Sequence of chain 1.A:
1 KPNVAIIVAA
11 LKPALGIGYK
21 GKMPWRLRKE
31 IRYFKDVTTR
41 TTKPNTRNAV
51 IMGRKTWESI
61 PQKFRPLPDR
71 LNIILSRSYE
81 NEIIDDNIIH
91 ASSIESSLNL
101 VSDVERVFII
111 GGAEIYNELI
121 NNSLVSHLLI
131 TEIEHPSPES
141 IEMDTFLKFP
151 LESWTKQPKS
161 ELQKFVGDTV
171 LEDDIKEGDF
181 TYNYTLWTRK

Binding-site contacts:
Ligand atom C5 contacts residue GLU30 of chain 1.A at 3.7 Å.
Ligand atom N2 contacts residue ILE7 of chain 1.A at 3.4 Å (h-bond).
Ligand atom N2 contacts residue NDP1 of chain 1.C at 3.4 Å (h-bond).
Ligand atom C23 contacts residue PHE64 of chain 1.A at 3.9 Å (hydrophobic).
Ligand atom C3 contacts residue NDP1 of chain 1.C at 3.9 Å.
Ligand atom N7 contacts residue VAL8 of chain 1.A at 3.5 Å.
Ligand atom C6 contacts residue NDP1 of chain 1.C at 3.6 Å.
Ligand atom O17 contacts residue PRO61 of chain 1.A at 3.6 Å.
Ligand atom C3 contacts residue ALA9 of chain 1.A at 3.9 Å (hydrophobic).
Ligand atom C13 contacts residue ILE110 of chain 1.A at 3.7 Å (hydrophobic).
Ligand atom N9 contacts residue PHE34 of chain 1.A at 3.7 Å.
Ligand atom N2 contacts residue VAL8 of chain 1.A at 3.4 Å.
Ligand atom N2 contacts residue PHE34 of chain 1.A at 3.6 Å.
Ligand atom C11 contacts residue NDP1 of chain 1.C at 3.7 Å.
Ligand atom C8 contacts residue GLU30 of chain 1.A at 3.8 Å.
Ligand atom N4 contacts residue GLU30 of chain 1.A at 2.7 Å (salt-bridge).
Ligand atom N4 contacts residue PHE34 of chain 1.A at 3.7 Å.
Ligand atom C21 contacts residue ILE31 of chain 1.A at 3.4 Å (hydrophobic).
Ligand atom N7 contacts residue THR131 of chain 1.A at 3.9 Å.
Ligand atom N7 contacts residue ILE7 of chain 1.A at 3.8 Å.
Ligand atom C3 contacts residue GLU30 of chain 1.A at 3.5 Å.
Ligand atom N9 contacts residue ILE7 of chain 1.A at 3.0 Å (h-bond).
Ligand atom C13 contacts residue THR56 of chain 1.A at 3.6 Å.
Ligand atom N9 contacts residue ILE110 of chain 1.A at 3.0 Å (h-bond).
Ligand atom C5 contacts residue PHE34 of chain 1.A at 3.7 Å (hydrophobic).
Ligand atom O17 contacts residue SER59 of chain 1.A at 3.8 Å.
Ligand atom C26 contacts residue LYS35 of chain 1.A at 3.8 Å.
Ligand atom N9 contacts residue NDP1 of chain 1.C at 3.5 Å (h-bond).
Ligand atom C3 contacts residue PHE34 of chain 1.A at 3.8 Å (hydrophobic).
Ligand atom C1 contacts residue ILE7 of chain 1.A at 3.6 Å (hydrophobic).
Ligand atom C6 contacts residue PHE34 of chain 1.A at 3.5 Å (hydrophobic).
Ligand atom C15 contacts residue ILE60 of chain 1.A at 3.9 Å (hydrophobic).
Ligand atom C1 contacts residue PHE34 of chain 1.A at 3.5 Å (hydrophobic).
Ligand atom C1 contacts residue NDP1 of chain 1.C at 3.2 Å.
Ligand atom C10 contacts residue NDP1 of chain 1.C at 3.7 Å.
Ligand atom N7 contacts residue GLU30 of chain 1.A at 2.7 Å (salt-bridge).
Ligand atom O17 contacts residue ILE60 of chain 1.A at 3.8 Å.
Ligand atom N9 contacts residue TYR116 of chain 1.A at 3.0 Å (h-bond).
Ligand atom N7 contacts residue ALA9 of chain 1.A at 3.7 Å.
Ligand atom C10 contacts residue PHE34 of chain 1.A at 3.9 Å (hydrophobic).

A protein and the small-molecule ligand that binds it are described below.
Small molecule (SMILES): COc1cc(-c2ccc(C)cc2)cc([C@@H](C)C#Cc2c(C)nc(N)nc2N)c1